Binding-site contacts:
Ligand atom C8 contacts residue CYS15 of chain 1.B at 3.1 Å (hydrophobic).
Ligand atom C5 contacts residue ASN17 of chain 1.B at 3.8 Å.
Ligand atom O7 contacts residue ASN17 of chain 1.B at 3.4 Å (h-bond).
Ligand atom C4 contacts residue ASN17 of chain 1.B at 4.4 Å.
Ligand atom O5 contacts residue ASN17 of chain 1.B at 2.5 Å (h-bond).
Ligand atom C8 contacts residue VAL16 of chain 1.B at 4.0 Å (hydrophobic).
Ligand atom C7 contacts residue ASN17 of chain 1.B at 3.3 Å.
Ligand atom C3 contacts residue ASN137 of chain 1.B at 3.2 Å.
Ligand atom C5 contacts residue ASN137 of chain 1.B at 4.4 Å.
Ligand atom O3 contacts residue ASN137 of chain 1.B at 3.2 Å (h-bond).
Ligand atom N2 contacts residue ASN17 of chain 1.B at 3.0 Å (h-bond).
Ligand atom C4 contacts residue ASN137 of chain 1.B at 3.8 Å.
Ligand atom C1 contacts residue ASN17 of chain 1.B at 1.5 Å.
Ligand atom C3 contacts residue ASN17 of chain 1.B at 3.9 Å.
Ligand atom C2 contacts residue ASN17 of chain 1.B at 2.6 Å.
Ligand atom O4 contacts residue ASN137 of chain 1.B at 3.2 Å (h-bond).
Ligand atom C8 contacts residue ASN17 of chain 1.B at 3.9 Å.

A small-molecule ligand and the protein it binds are described below.
Small molecule (SMILES): CC(=O)N[C@@H]1[C@@H](O)[C@H](O)[C@@H](CO)O[C@H]1O

Sequence of chain 1.B:
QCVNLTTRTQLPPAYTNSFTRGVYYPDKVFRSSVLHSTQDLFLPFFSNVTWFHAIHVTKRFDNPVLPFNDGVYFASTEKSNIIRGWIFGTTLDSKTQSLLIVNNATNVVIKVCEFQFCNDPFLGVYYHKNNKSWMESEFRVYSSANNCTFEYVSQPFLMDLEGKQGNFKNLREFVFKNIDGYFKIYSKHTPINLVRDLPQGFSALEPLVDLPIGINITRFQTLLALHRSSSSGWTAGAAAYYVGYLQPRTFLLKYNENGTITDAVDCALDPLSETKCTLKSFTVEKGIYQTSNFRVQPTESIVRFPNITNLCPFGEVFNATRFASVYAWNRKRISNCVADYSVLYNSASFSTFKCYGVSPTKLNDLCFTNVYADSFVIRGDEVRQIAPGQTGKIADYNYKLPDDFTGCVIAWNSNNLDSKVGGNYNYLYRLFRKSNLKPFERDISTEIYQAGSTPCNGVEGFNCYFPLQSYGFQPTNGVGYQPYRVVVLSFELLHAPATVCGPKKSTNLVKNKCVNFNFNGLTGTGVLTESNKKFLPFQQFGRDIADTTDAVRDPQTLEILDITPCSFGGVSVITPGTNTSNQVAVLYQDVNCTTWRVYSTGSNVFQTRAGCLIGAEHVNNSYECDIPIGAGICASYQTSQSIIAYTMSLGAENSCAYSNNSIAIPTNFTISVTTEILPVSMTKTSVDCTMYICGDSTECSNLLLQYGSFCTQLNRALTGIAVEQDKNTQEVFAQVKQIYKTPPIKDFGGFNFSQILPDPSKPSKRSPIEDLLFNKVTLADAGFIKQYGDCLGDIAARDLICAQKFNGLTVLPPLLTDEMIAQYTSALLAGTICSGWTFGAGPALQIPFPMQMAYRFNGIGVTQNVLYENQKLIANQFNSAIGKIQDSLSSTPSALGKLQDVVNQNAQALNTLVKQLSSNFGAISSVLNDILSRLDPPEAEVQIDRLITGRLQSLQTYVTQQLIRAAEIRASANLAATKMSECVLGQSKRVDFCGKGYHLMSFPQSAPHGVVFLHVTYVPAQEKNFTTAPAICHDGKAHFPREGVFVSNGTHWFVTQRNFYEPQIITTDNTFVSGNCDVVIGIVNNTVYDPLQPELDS